Sequence of chain 1.C:
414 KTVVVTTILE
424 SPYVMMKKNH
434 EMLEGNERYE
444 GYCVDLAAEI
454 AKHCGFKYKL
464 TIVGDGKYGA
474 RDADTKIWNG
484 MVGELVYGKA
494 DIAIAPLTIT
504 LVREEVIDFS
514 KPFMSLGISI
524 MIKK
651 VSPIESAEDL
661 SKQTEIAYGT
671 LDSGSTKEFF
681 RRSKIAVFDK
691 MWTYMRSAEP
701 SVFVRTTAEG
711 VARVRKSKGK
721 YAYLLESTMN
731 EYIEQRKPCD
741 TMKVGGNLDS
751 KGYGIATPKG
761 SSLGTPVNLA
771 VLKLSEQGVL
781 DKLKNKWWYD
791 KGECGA

Binding-site contacts:
Ligand atom OE1 contacts residue THR676 of chain 1.C at 3.2 Å.
Ligand atom CD contacts residue GLU726 of chain 1.C at 4.0 Å.
Ligand atom OE1 contacts residue LEU671 of chain 1.C at 4.1 Å.
Ligand atom CG contacts residue GLU726 of chain 1.C at 3.8 Å.
Ligand atom CA contacts residue GLU726 of chain 1.C at 3.2 Å.
Ligand atom CG contacts residue TYR471 of chain 1.C at 4.1 Å (hydrophobic).
Ligand atom CG contacts residue LEU671 of chain 1.C at 3.9 Å (hydrophobic).
Ligand atom N contacts residue TYR471 of chain 1.C at 3.6 Å.
Ligand atom OE2 contacts residue GLY674 of chain 1.C at 3.7 Å.
Ligand atom C contacts residue PRO499 of chain 1.C at 3.9 Å (hydrophobic).
Ligand atom OXT contacts residue ARG506 of chain 1.C at 3.2 Å (salt-bridge).
Ligand atom N contacts residue THR501 of chain 1.C at 3.5 Å (h-bond).
Ligand atom C contacts residue THR501 of chain 1.C at 3.3 Å.
Ligand atom OXT contacts residue THR501 of chain 1.C at 3.9 Å.
Ligand atom CA contacts residue TYR471 of chain 1.C at 4.1 Å (hydrophobic).
Ligand atom O contacts residue TYR471 of chain 1.C at 3.6 Å.
Ligand atom C contacts residue ARG506 of chain 1.C at 4.0 Å.
Ligand atom O contacts residue ARG506 of chain 1.C at 3.9 Å.
Ligand atom CD contacts residue LEU671 of chain 1.C at 4.1 Å (hydrophobic).
Ligand atom O contacts residue LEU500 of chain 1.C at 3.4 Å.
Ligand atom N contacts residue TYR753 of chain 1.C at 3.5 Å.
Ligand atom CA contacts residue PRO499 of chain 1.C at 3.8 Å (hydrophobic).
Ligand atom N contacts residue PRO499 of chain 1.C at 2.6 Å (h-bond).
Ligand atom OE1 contacts residue LEU725 of chain 1.C at 4.0 Å.
Ligand atom CD contacts residue THR676 of chain 1.C at 3.6 Å.
Ligand atom CB contacts residue GLU726 of chain 1.C at 4.1 Å.
Ligand atom C contacts residue SER675 of chain 1.C at 3.8 Å.
Ligand atom OE1 contacts residue GLU726 of chain 1.C at 3.8 Å.
Ligand atom C contacts residue TYR471 of chain 1.C at 3.8 Å (hydrophobic).
Ligand atom OXT contacts residue TYR471 of chain 1.C at 3.9 Å.
Ligand atom OXT contacts residue SER675 of chain 1.C at 2.7 Å (h-bond).
Ligand atom O contacts residue PRO499 of chain 1.C at 3.2 Å (h-bond).
Ligand atom O contacts residue THR501 of chain 1.C at 2.9 Å (h-bond).
Ligand atom OE2 contacts residue THR676 of chain 1.C at 3.1 Å (h-bond).
Ligand atom CA contacts residue THR501 of chain 1.C at 3.3 Å.
Ligand atom C contacts residue GLU726 of chain 1.C at 4.2 Å.
Ligand atom OE2 contacts residue SER675 of chain 1.C at 3.2 Å (h-bond).
Ligand atom OXT contacts residue GLY674 of chain 1.C at 3.2 Å.
Ligand atom N contacts residue GLU726 of chain 1.C at 3.4 Å (salt-bridge).
Ligand atom CB contacts residue TYR471 of chain 1.C at 3.5 Å (hydrophobic).

The protein below binds the small molecule below.
Small molecule (SMILES): N[C@@H](CCC(=O)O)C(=O)O